Binding-site contacts:
Ligand atom C contacts residue GLU19 of chain 1.A at 3.8 Å.
Ligand atom C5 contacts residue GLU44 of chain 1.A at 4.1 Å.
Ligand atom C9 contacts residue ASN47 of chain 1.A at 3.6 Å.
Ligand atom N1 contacts residue GLU19 of chain 1.A at 3.0 Å (salt-bridge).
Ligand atom C2 contacts residue GLU44 of chain 1.A at 3.9 Å.
Ligand atom C contacts residue LEU48 of chain 1.A at 4.1 Å (hydrophobic).
Ligand atom C7 contacts residue GLU44 of chain 1.A at 4.2 Å.
Ligand atom C7 contacts residue CYS43 of chain 1.A at 4.4 Å (hydrophobic).
Ligand atom C3 contacts residue GLU44 of chain 1.A at 4.1 Å.
Ligand atom C8 contacts residue CYS43 of chain 1.A at 4.1 Å (hydrophobic).
Ligand atom C10 contacts residue ASN47 of chain 1.A at 3.7 Å.
Ligand atom N1 contacts residue VAL51 of chain 1.A at 4.2 Å.
Ligand atom S contacts residue ASN47 of chain 1.A at 3.6 Å.
Ligand atom C8 contacts residue ASN47 of chain 1.A at 3.9 Å.
Ligand atom C4 contacts residue GLU44 of chain 1.A at 3.8 Å.
Ligand atom O contacts residue GLU44 of chain 1.A at 3.2 Å.
Ligand atom N contacts residue GLU19 of chain 1.A at 3.1 Å (salt-bridge).
Ligand atom N contacts residue LEU48 of chain 1.A at 3.5 Å.

The protein below binds the small molecule below.
Small molecule (SMILES): [H]/N=C(\N)c1cc2c(OCC)cccc2s1

Sequence of chain 1.A:
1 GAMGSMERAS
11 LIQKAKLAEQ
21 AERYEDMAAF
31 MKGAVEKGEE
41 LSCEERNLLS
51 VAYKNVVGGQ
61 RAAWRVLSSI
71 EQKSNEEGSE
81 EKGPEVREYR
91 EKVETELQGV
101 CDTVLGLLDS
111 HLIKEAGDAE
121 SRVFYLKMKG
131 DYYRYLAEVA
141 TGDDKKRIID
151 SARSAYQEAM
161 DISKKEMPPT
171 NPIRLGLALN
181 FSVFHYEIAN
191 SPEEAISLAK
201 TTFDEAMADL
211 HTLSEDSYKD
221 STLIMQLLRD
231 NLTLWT